This protein binds this small molecule.
Small molecule (SMILES): O=CN1CCNCC1

Sequence of chain 1.A:
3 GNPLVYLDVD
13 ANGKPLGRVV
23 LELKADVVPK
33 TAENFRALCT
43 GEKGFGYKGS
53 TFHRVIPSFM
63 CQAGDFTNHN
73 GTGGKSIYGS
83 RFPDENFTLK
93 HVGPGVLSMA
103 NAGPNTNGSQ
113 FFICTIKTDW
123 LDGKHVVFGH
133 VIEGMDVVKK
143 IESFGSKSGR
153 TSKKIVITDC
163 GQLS

Binding-site contacts:
Ligand atom NAG contacts residue ASN109 of chain 1.A at 4.3 Å.
Ligand atom CAB contacts residue THR74 of chain 1.A at 4.1 Å.
Ligand atom CAE contacts residue ALA104 of chain 1.A at 4.3 Å (hydrophobic).
Ligand atom NAH contacts residue GLY73 of chain 1.A at 4.0 Å.
Ligand atom CAC contacts residue ASN103 of chain 1.A at 3.7 Å.
Ligand atom CAB contacts residue GLN112 of chain 1.A at 4.2 Å.
Ligand atom OAA contacts residue GLY73 of chain 1.A at 3.4 Å (h-bond).
Ligand atom CAC contacts residue ALA102 of chain 1.A at 4.0 Å (hydrophobic).
Ligand atom NAH contacts residue ALA104 of chain 1.A at 4.4 Å.
Ligand atom CAF contacts residue THR74 of chain 1.A at 3.5 Å.
Ligand atom CAF contacts residue GLY75 of chain 1.A at 3.8 Å.
Ligand atom CAF contacts residue GLN112 of chain 1.A at 4.0 Å.
Ligand atom NAH contacts residue GLN112 of chain 1.A at 3.7 Å.
Ligand atom CAC contacts residue THR108 of chain 1.A at 3.1 Å.
Ligand atom CAC contacts residue ALA104 of chain 1.A at 4.1 Å (hydrophobic).
Ligand atom NAG contacts residue GLY75 of chain 1.A at 4.5 Å.
Ligand atom CAB contacts residue 1FP1 of chain 1.C at 3.9 Å.
Ligand atom OAA contacts residue ASN103 of chain 1.A at 4.4 Å.
Ligand atom OAA contacts residue 1FP1 of chain 1.C at 3.1 Å.
Ligand atom CAC contacts residue GLY110 of chain 1.A at 4.4 Å.
Ligand atom CAE contacts residue 1FP1 of chain 1.C at 4.0 Å.
Ligand atom NAH contacts residue 1FP1 of chain 1.C at 4.3 Å.
Ligand atom CAF contacts residue ARG83 of chain 1.A at 4.3 Å.
Ligand atom CAB contacts residue GLY73 of chain 1.A at 3.4 Å.
Ligand atom NAG contacts residue THR108 of chain 1.A at 3.1 Å (h-bond).
Ligand atom NAH contacts residue THR74 of chain 1.A at 4.3 Å.
Ligand atom CAE contacts residue ASN103 of chain 1.A at 4.1 Å.
Ligand atom NAH contacts residue GLY75 of chain 1.A at 4.5 Å.
Ligand atom NAG contacts residue GLY110 of chain 1.A at 3.8 Å.
Ligand atom CAE contacts residue GLN112 of chain 1.A at 3.7 Å.
Ligand atom CAB contacts residue ALA104 of chain 1.A at 4.0 Å (hydrophobic).
Ligand atom CAD contacts residue ARG83 of chain 1.A at 3.9 Å.
Ligand atom CAD contacts residue GLY75 of chain 1.A at 4.4 Å.
Ligand atom CAD contacts residue THR108 of chain 1.A at 3.7 Å.
Ligand atom OAA contacts residue ALA104 of chain 1.A at 3.8 Å.